Binding-site contacts:
Ligand atom C2 contacts residue ASN486 of chain 1.D at 2.5 Å.
Ligand atom O5 contacts residue ASN486 of chain 1.D at 2.4 Å (h-bond).
Ligand atom O6 contacts residue ASN503 of chain 1.D at 3.1 Å.
Ligand atom C4 contacts residue ASN486 of chain 1.D at 4.2 Å.
Ligand atom C5 contacts residue ASN486 of chain 1.D at 3.7 Å.
Ligand atom C5 contacts residue ASN501 of chain 1.D at 3.7 Å.
Ligand atom C3 contacts residue ASN486 of chain 1.D at 3.8 Å.
Ligand atom C6 contacts residue ASN501 of chain 1.D at 4.2 Å.
Ligand atom C1 contacts residue ASN501 of chain 1.D at 3.9 Å.
Ligand atom O7 contacts residue GLN362 of chain 1.D at 2.8 Å (h-bond).
Ligand atom C6 contacts residue ASN503 of chain 1.D at 3.9 Å.
Ligand atom C7 contacts residue ASN486 of chain 1.D at 3.3 Å.
Ligand atom O5 contacts residue ASN501 of chain 1.D at 3.6 Å (h-bond).
Ligand atom C1 contacts residue ASN486 of chain 1.D at 1.4 Å.
Ligand atom N2 contacts residue ASN486 of chain 1.D at 3.0 Å (h-bond).
Ligand atom C7 contacts residue GLN362 of chain 1.D at 3.7 Å.
Ligand atom C8 contacts residue THR488 of chain 1.D at 4.3 Å.
Ligand atom O6 contacts residue ASN501 of chain 1.D at 3.4 Å (h-bond).
Ligand atom C8 contacts residue GLN362 of chain 1.D at 4.0 Å.
Ligand atom O7 contacts residue ASN486 of chain 1.D at 3.3 Å (h-bond).

Sequence of chain 1.D:
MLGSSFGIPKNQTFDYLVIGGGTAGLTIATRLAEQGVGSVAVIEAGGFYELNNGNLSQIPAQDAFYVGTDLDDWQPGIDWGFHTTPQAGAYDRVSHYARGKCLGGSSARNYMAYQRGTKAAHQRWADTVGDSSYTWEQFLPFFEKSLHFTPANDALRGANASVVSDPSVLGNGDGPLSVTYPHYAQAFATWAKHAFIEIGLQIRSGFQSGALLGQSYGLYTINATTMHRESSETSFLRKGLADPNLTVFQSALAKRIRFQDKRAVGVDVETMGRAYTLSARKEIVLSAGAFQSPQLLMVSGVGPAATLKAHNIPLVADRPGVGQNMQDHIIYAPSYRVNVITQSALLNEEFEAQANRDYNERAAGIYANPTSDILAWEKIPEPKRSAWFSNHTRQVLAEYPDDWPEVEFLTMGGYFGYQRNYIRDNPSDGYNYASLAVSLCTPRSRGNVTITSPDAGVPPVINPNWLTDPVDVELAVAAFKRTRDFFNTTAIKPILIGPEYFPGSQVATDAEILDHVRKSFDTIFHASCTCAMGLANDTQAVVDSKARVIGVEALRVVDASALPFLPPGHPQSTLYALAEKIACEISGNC

This protein binds this small molecule.
Small molecule (SMILES): CC(=O)N[C@@H]1[C@@H](O)[C@H](O)[C@@H](CO)O[C@H]1O